Binding-site contacts:
Ligand atom CAE contacts residue ASP95 of chain 1.M at 3.8 Å.
Ligand atom CAV contacts residue VAL16 of chain 1.M at 3.8 Å (hydrophobic).
Ligand atom CAM contacts residue TYR87 of chain 1.M at 3.8 Å (hydrophobic).
Ligand atom NAS contacts residue VAL24 of chain 1.M at 3.5 Å.
Ligand atom CBC contacts residue LEU145 of chain 1.M at 3.6 Å (hydrophobic).
Ligand atom CAH contacts residue TYR87 of chain 1.M at 3.6 Å (hydrophobic).
Ligand atom NAT contacts residue LEU145 of chain 1.M at 3.6 Å.
Ligand atom CAH contacts residue GLU89 of chain 1.M at 3.1 Å.
Ligand atom CAE contacts residue GLY91 of chain 1.M at 3.6 Å.
Ligand atom CAM contacts residue LEU145 of chain 1.M at 3.7 Å (hydrophobic).
Ligand atom CAF contacts residue HIS88 of chain 1.M at 3.4 Å.
Ligand atom CAL contacts residue LEU145 of chain 1.M at 3.7 Å (hydrophobic).
Ligand atom CAL contacts residue HIS86 of chain 1.M at 3.3 Å.
Ligand atom CAO contacts residue ARG99 of chain 1.M at 3.6 Å.
Ligand atom NAT contacts residue TYR87 of chain 1.M at 3.8 Å.
Ligand atom CAG contacts residue VAL16 of chain 1.M at 3.6 Å (hydrophobic).
Ligand atom CAG contacts residue ASP95 of chain 1.M at 3.6 Å.
Ligand atom CAY contacts residue LEU65 of chain 1.M at 3.8 Å (hydrophobic).
Ligand atom CAV contacts residue GLY91 of chain 1.M at 3.4 Å.
Ligand atom CAA contacts residue ALA155 of chain 1.M at 3.7 Å (hydrophobic).
Ligand atom CAW contacts residue GLY91 of chain 1.M at 3.8 Å.
Ligand atom CAD contacts residue LEU65 of chain 1.M at 3.6 Å (hydrophobic).
Ligand atom CAC contacts residue LEU65 of chain 1.M at 3.6 Å (hydrophobic).
Ligand atom CAF contacts residue GLU89 of chain 1.M at 3.6 Å.
Ligand atom CAJ contacts residue LEU145 of chain 1.M at 3.7 Å (hydrophobic).
Ligand atom CAD contacts residue THR85 of chain 1.M at 3.1 Å.
Ligand atom CAF contacts residue GLY91 of chain 1.M at 3.5 Å.
Ligand atom CAL contacts residue ALA35 of chain 1.M at 3.4 Å (hydrophobic).
Ligand atom CAA contacts residue ASN143 of chain 1.M at 3.7 Å.
Ligand atom NAT contacts residue HIS88 of chain 1.M at 3.3 Å (h-bond).
Ligand atom CAC contacts residue THR85 of chain 1.M at 3.6 Å.
Ligand atom NAT contacts residue ALA35 of chain 1.M at 3.8 Å.
Ligand atom NAT contacts residue HIS86 of chain 1.M at 3.7 Å.
Ligand atom CAE contacts residue VAL16 of chain 1.M at 3.8 Å (hydrophobic).
Ligand atom NAU contacts residue ARG99 of chain 1.M at 3.0 Å (salt-bridge).
Ligand atom CAM contacts residue HIS88 of chain 1.M at 3.2 Å.
Ligand atom CAD contacts residue ALA35 of chain 1.M at 3.6 Å (hydrophobic).
Ligand atom CAF contacts residue TYR87 of chain 1.M at 3.5 Å (hydrophobic).
Ligand atom CAZ contacts residue ALA35 of chain 1.M at 3.7 Å (hydrophobic).
Ligand atom NBE contacts residue LEU145 of chain 1.M at 3.4 Å.

Sequence of chain 1.M:
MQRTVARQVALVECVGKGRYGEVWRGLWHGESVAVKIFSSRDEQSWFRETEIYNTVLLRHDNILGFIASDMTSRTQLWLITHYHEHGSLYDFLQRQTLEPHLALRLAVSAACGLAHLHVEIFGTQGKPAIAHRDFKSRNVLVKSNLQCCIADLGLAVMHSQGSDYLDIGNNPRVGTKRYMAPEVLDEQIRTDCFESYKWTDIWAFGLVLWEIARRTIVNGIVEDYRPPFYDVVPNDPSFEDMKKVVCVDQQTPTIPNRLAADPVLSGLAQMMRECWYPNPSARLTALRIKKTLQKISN

The small molecule below binds the protein below.
Small molecule (SMILES): c1ccc2c(-c3cnn4cc(-c5ccc(N6CCNCC6)cc5)cnc34)ccnc2c1